Sequence of chain 1.A:
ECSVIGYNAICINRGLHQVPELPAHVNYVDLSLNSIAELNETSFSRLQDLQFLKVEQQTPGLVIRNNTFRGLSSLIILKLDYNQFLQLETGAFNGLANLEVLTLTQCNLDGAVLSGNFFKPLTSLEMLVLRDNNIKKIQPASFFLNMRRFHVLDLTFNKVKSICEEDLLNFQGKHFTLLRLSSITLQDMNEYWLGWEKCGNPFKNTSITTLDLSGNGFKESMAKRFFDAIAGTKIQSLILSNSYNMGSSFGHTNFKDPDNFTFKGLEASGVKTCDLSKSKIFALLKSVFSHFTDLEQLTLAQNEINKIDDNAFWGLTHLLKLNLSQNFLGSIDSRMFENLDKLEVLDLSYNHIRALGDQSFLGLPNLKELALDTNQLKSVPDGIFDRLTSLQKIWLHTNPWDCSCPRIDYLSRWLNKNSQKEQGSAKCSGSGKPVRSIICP

This protein binds this small molecule.
Small molecule (SMILES): CC(=O)N[C@@H]1[C@@H](O)[C@H](O)[C@@H](CO)O[C@H]1O

Binding-site contacts:
Ligand atom O5 contacts residue GLU44 of chain 1.A at 3.8 Å.
Ligand atom O5 contacts residue ASN46 of chain 1.A at 2.4 Å (h-bond).
Ligand atom O6 contacts residue GLN24 of chain 1.A at 4.0 Å.
Ligand atom C3 contacts residue ASN46 of chain 1.A at 3.7 Å.
Ligand atom C1 contacts residue ASN46 of chain 1.A at 1.5 Å.
Ligand atom C7 contacts residue ASN46 of chain 1.A at 3.1 Å.
Ligand atom C8 contacts residue ASN46 of chain 1.A at 4.3 Å.
Ligand atom C8 contacts residue GLU47 of chain 1.A at 4.5 Å.
Ligand atom O7 contacts residue GLU44 of chain 1.A at 4.1 Å.
Ligand atom C2 contacts residue ASN46 of chain 1.A at 2.2 Å.
Ligand atom C1 contacts residue THR48 of chain 1.A at 4.4 Å.
Ligand atom C2 contacts residue GLU44 of chain 1.A at 3.9 Å.
Ligand atom C6 contacts residue GLN24 of chain 1.A at 4.5 Å.
Ligand atom N2 contacts residue ASN46 of chain 1.A at 2.7 Å (h-bond).
Ligand atom C4 contacts residue ASN46 of chain 1.A at 4.1 Å.
Ligand atom C5 contacts residue ASN46 of chain 1.A at 3.7 Å.
Ligand atom O7 contacts residue ASN46 of chain 1.A at 3.3 Å (h-bond).
Ligand atom C1 contacts residue GLU44 of chain 1.A at 4.0 Å.